A protein and the small-molecule ligand that binds it are described below.
Small molecule (SMILES): O=C1N2C=C(c3ccc(O)cc3)N=C(Cc3ccccc3)C2=N[C@@]1(Cc1ccc(O)cc1)OO

Binding-site contacts:
Ligand atom O17 contacts residue GLY116 of chain 1.B at 3.7 Å.
Ligand atom C32 contacts residue ILE51 of chain 1.B at 3.6 Å (hydrophobic).
Ligand atom O33 contacts residue TYR191 of chain 1.B at 3.3 Å (h-bond).
Ligand atom C21 contacts residue MET26 of chain 1.B at 3.5 Å (hydrophobic).
Ligand atom C32 contacts residue TYR139 of chain 1.B at 3.6 Å (hydrophobic).
Ligand atom C24 contacts residue TRP180 of chain 1.B at 3.6 Å (hydrophobic).
Ligand atom C23 contacts residue TRP180 of chain 1.B at 3.5 Å (hydrophobic).
Ligand atom C2 contacts residue TYR139 of chain 1.B at 3.6 Å (hydrophobic).
Ligand atom C13 contacts residue HIS176 of chain 1.B at 3.5 Å.
Ligand atom N1 contacts residue TYR139 of chain 1.B at 2.8 Å (h-bond).
Ligand atom C16 contacts residue LEU119 of chain 1.B at 3.6 Å (hydrophobic).
Ligand atom C13 contacts residue GLY116 of chain 1.B at 3.5 Å.
Ligand atom N4 contacts residue TRP115 of chain 1.B at 3.5 Å.
Ligand atom C31 contacts residue ILE51 of chain 1.B at 3.7 Å (hydrophobic).
Ligand atom O33 contacts residue TYR139 of chain 1.B at 3.5 Å.
Ligand atom O34 contacts residue ILE145 of chain 1.B at 3.7 Å.
Ligand atom O18 contacts residue TRP180 of chain 1.B at 3.5 Å (h-bond).
Ligand atom O25 contacts residue MET26 of chain 1.B at 3.6 Å.
Ligand atom C22 contacts residue TYR89 of chain 1.B at 3.2 Å (hydrophobic).
Ligand atom O25 contacts residue TRP93 of chain 1.B at 3.3 Å (h-bond).
Ligand atom C23 contacts residue HIS23 of chain 1.B at 3.5 Å.
Ligand atom C29 contacts residue PHE73 of chain 1.B at 3.7 Å (hydrophobic).
Ligand atom N7 contacts residue MET26 of chain 1.B at 3.6 Å.
Ligand atom C14 contacts residue HIS176 of chain 1.B at 3.3 Å.
Ligand atom C22 contacts residue MET26 of chain 1.B at 3.5 Å (hydrophobic).
Ligand atom C30 contacts residue MET43 of chain 1.B at 3.6 Å (hydrophobic).
Ligand atom O25 contacts residue TYR89 of chain 1.B at 2.6 Å (h-bond).
Ligand atom C22 contacts residue TRP93 of chain 1.B at 3.5 Å (hydrophobic).
Ligand atom C14 contacts residue GLY116 of chain 1.B at 3.7 Å.
Ligand atom C23 contacts residue TRP93 of chain 1.B at 3.4 Å (hydrophobic).
Ligand atom O25 contacts residue HIS23 of chain 1.B at 2.7 Å (h-bond).
Ligand atom C9 contacts residue TRP115 of chain 1.B at 3.5 Å (hydrophobic).
Ligand atom C10 contacts residue TYR139 of chain 1.B at 3.5 Å (hydrophobic).
Ligand atom O18 contacts residue TYR191 of chain 1.B at 3.6 Å.
Ligand atom C21 contacts residue TYR89 of chain 1.B at 3.1 Å (hydrophobic).
Ligand atom C22 contacts residue HIS23 of chain 1.B at 3.6 Å.
Ligand atom O18 contacts residue HIS176 of chain 1.B at 3.0 Å.
Ligand atom O17 contacts residue MET172 of chain 1.B at 3.7 Å.
Ligand atom O34 contacts residue TYR191 of chain 1.B at 2.6 Å (h-bond).
Ligand atom C15 contacts residue HIS176 of chain 1.B at 3.5 Å.

Sequence of chain 1.B:
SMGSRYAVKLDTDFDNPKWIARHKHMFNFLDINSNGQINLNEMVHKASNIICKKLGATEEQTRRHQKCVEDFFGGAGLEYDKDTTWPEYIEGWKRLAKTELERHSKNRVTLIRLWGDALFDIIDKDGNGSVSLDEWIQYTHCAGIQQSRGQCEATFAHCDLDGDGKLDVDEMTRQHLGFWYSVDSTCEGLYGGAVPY